Binding-site contacts:
Ligand atom N2 contacts residue ASN340 of chain 1.A at 3.0 Å (h-bond).
Ligand atom C7 contacts residue ASP336 of chain 1.A at 3.9 Å.
Ligand atom N2 contacts residue VAL364 of chain 1.A at 4.2 Å.
Ligand atom C4 contacts residue ASN340 of chain 1.A at 4.2 Å.
Ligand atom C7 contacts residue ASN340 of chain 1.A at 3.7 Å.
Ligand atom C8 contacts residue VAL364 of chain 1.A at 3.5 Å (hydrophobic).
Ligand atom O7 contacts residue ASN340 of chain 1.A at 4.0 Å.
Ligand atom C8 contacts residue PHE339 of chain 1.A at 3.7 Å (hydrophobic).
Ligand atom O3 contacts residue ASN367 of chain 1.A at 4.1 Å.
Ligand atom C7 contacts residue VAL364 of chain 1.A at 3.5 Å (hydrophobic).
Ligand atom C7 contacts residue PHE335 of chain 1.A at 4.5 Å (hydrophobic).
Ligand atom C8 contacts residue PHE335 of chain 1.A at 4.0 Å (hydrophobic).
Ligand atom C1 contacts residue ASN340 of chain 1.A at 1.4 Å.
Ligand atom O7 contacts residue PHE335 of chain 1.A at 4.2 Å.
Ligand atom C8 contacts residue ASP336 of chain 1.A at 4.4 Å.
Ligand atom O3 contacts residue VAL364 of chain 1.A at 3.6 Å.
Ligand atom C2 contacts residue ASN340 of chain 1.A at 2.4 Å.
Ligand atom O7 contacts residue ASP336 of chain 1.A at 3.3 Å.
Ligand atom C3 contacts residue ASN340 of chain 1.A at 3.8 Å.
Ligand atom O5 contacts residue ASN340 of chain 1.A at 2.3 Å (h-bond).
Ligand atom C8 contacts residue LEU365 of chain 1.A at 4.2 Å (hydrophobic).
Ligand atom O7 contacts residue VAL364 of chain 1.A at 3.4 Å.
Ligand atom C5 contacts residue ASN340 of chain 1.A at 3.6 Å.

The protein below binds the small molecule below.
Small molecule (SMILES): CC(=O)N[C@@H]1[C@@H](O)[C@H](O)[C@@H](CO)O[C@H]1O

Sequence of chain 1.A:
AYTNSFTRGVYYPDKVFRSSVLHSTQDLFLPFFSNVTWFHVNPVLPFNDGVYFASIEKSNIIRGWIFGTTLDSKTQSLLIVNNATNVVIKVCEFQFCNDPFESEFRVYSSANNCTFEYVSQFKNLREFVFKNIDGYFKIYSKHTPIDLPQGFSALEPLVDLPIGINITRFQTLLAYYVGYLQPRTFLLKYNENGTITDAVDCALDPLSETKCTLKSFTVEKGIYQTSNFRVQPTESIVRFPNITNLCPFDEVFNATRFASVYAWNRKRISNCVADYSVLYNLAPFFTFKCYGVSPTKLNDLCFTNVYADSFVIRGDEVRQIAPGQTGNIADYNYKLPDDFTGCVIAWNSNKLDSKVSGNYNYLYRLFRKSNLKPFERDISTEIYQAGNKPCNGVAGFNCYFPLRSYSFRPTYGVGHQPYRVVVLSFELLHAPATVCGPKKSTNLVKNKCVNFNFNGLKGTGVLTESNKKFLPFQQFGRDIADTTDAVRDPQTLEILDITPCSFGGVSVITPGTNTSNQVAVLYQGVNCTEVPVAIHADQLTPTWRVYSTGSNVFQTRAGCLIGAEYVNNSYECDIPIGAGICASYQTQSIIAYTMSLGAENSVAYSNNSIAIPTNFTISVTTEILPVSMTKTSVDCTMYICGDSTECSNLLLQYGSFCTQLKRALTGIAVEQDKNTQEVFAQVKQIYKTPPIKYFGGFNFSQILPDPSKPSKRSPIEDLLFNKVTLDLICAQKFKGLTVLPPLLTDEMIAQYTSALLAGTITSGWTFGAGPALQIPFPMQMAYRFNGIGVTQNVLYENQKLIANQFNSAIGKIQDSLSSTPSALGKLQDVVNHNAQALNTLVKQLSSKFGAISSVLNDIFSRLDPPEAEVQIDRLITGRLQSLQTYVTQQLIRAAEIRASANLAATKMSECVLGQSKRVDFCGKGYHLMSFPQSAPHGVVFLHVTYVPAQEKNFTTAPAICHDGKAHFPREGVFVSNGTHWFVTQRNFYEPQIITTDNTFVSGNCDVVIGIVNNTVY